Sequence of chain 1.D:
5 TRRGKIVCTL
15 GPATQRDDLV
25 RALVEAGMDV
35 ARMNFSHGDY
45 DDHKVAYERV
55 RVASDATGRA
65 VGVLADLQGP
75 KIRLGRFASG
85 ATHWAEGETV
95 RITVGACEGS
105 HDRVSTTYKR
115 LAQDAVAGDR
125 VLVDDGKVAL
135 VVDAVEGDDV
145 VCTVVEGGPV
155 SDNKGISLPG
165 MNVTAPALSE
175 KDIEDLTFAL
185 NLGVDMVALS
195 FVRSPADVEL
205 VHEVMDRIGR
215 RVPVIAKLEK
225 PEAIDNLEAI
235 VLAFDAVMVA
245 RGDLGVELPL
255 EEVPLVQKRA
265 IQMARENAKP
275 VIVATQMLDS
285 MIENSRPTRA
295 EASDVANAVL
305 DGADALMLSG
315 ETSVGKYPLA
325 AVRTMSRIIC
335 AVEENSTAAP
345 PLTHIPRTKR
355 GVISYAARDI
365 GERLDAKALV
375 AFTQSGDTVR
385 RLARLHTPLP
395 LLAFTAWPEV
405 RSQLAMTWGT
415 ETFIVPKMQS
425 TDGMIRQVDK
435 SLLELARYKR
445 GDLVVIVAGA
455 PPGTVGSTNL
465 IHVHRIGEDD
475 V

Binding-site contacts:
Ligand atom O2P contacts residue ARG351 of chain 1.D at 2.8 Å (salt-bridge).
Ligand atom C4 contacts residue THR352 of chain 1.D at 4.0 Å.
Ligand atom O6 contacts residue THR352 of chain 1.D at 3.5 Å.
Ligand atom O1P contacts residue ARG385 of chain 1.D at 4.0 Å.
Ligand atom O3P contacts residue GLY355 of chain 1.D at 3.1 Å.
Ligand atom O1 contacts residue LYS273 of chain 1.D at 4.0 Å.
Ligand atom O5 contacts residue GLU270 of chain 1.D at 4.2 Å.
Ligand atom O3P contacts residue THR352 of chain 1.D at 2.4 Å (h-bond).
Ligand atom P contacts residue ARG388 of chain 1.D at 3.5 Å.
Ligand atom O2P contacts residue THR352 of chain 1.D at 3.4 Å (h-bond).
Ligand atom O1P contacts residue GLU270 of chain 1.D at 4.0 Å.
Ligand atom O3P contacts residue ARG388 of chain 1.D at 3.3 Å (salt-bridge).
Ligand atom P contacts residue THR352 of chain 1.D at 3.5 Å.
Ligand atom C5 contacts residue GLU270 of chain 1.D at 4.0 Å.
Ligand atom O3P contacts residue ARG385 of chain 1.D at 3.3 Å (salt-bridge).
Ligand atom O1P contacts residue ARG388 of chain 1.D at 2.5 Å (salt-bridge).
Ligand atom C6 contacts residue ARG385 of chain 1.D at 3.8 Å.
Ligand atom O2P contacts residue PRO350 of chain 1.D at 3.4 Å.
Ligand atom O1P contacts residue HIS348 of chain 1.D at 2.9 Å (h-bond).
Ligand atom O5 contacts residue ASN271 of chain 1.D at 3.6 Å.
Ligand atom C6 contacts residue HIS348 of chain 1.D at 3.7 Å.
Ligand atom O2P contacts residue HIS348 of chain 1.D at 3.5 Å (h-bond).
Ligand atom P contacts residue HIS348 of chain 1.D at 3.7 Å.
Ligand atom O5 contacts residue ARG385 of chain 1.D at 3.1 Å (salt-bridge).
Ligand atom O1 contacts residue ASN271 of chain 1.D at 2.8 Å (h-bond).
Ligand atom C1 contacts residue ARG385 of chain 1.D at 3.3 Å.
Ligand atom C5 contacts residue ARG385 of chain 1.D at 4.0 Å.
Ligand atom O1 contacts residue LEU236 of chain 1.D at 4.1 Å.
Ligand atom C6 contacts residue ARG388 of chain 1.D at 4.2 Å.
Ligand atom P contacts residue ARG385 of chain 1.D at 3.6 Å.
Ligand atom O2 contacts residue LEU236 of chain 1.D at 3.8 Å.
Ligand atom C6 contacts residue GLU270 of chain 1.D at 3.4 Å.
Ligand atom C1 contacts residue ASN271 of chain 1.D at 3.7 Å.
Ligand atom C5 contacts residue ASN271 of chain 1.D at 3.6 Å.
Ligand atom O6 contacts residue ARG385 of chain 1.D at 2.9 Å (salt-bridge).
Ligand atom P contacts residue PRO350 of chain 1.D at 4.2 Å.
Ligand atom P contacts residue ARG351 of chain 1.D at 4.2 Å.
Ligand atom C2 contacts residue ARG385 of chain 1.D at 4.2 Å.
Ligand atom O1 contacts residue ARG385 of chain 1.D at 3.9 Å.
Ligand atom O6 contacts residue ARG388 of chain 1.D at 4.1 Å.

The protein below binds the small molecule below.
Small molecule (SMILES): O=P(O)(O)OC[C@H]1O[C@H](O)[C@H](O)[C@@H](O)[C@@H]1O